This small molecule binds to this protein.
Small molecule (SMILES): CC1(CN)CCN(c2ncc(Sc3cccnc3C(F)(F)F)c(=O)[nH]2)CC1

Binding-site contacts:
Ligand atom C3 contacts residue THR254 of chain 1.B at 3.5 Å.
Ligand atom N2 contacts residue THR254 of chain 1.B at 3.6 Å.
Ligand atom F1 contacts residue GLN258 of chain 1.B at 3.4 Å.
Ligand atom O1 contacts residue ARG112 of chain 1.B at 3.3 Å.
Ligand atom C11 contacts residue GLU250 of chain 1.B at 3.8 Å.
Ligand atom C7 contacts residue PHE114 of chain 1.B at 3.6 Å (hydrophobic).
Ligand atom N2 contacts residue THR220 of chain 1.B at 3.6 Å.
Ligand atom C6 contacts residue THR254 of chain 1.B at 3.8 Å.
Ligand atom F2 contacts residue GLN496 of chain 1.B at 3.1 Å.
Ligand atom C15 contacts residue LYS493 of chain 1.B at 3.4 Å.
Ligand atom C8 contacts residue ARG112 of chain 1.B at 3.5 Å.
Ligand atom C1 contacts residue ARG112 of chain 1.B at 3.9 Å.
Ligand atom F3 contacts residue LEU255 of chain 1.B at 3.4 Å.
Ligand atom C9 contacts residue THR219 of chain 1.B at 3.4 Å.
Ligand atom N4 contacts residue SER110 of chain 1.B at 3.8 Å.
Ligand atom C4 contacts residue THR220 of chain 1.B at 3.6 Å.
Ligand atom C14 contacts residue ASP490 of chain 1.B at 3.6 Å.
Ligand atom F1 contacts residue ARG112 of chain 1.B at 3.2 Å.
Ligand atom C14 contacts residue THR220 of chain 1.B at 3.3 Å.
Ligand atom N4 contacts residue GLU111 of chain 1.B at 2.8 Å (salt-bridge).
Ligand atom C14 contacts residue ASN218 of chain 1.B at 3.9 Å.
Ligand atom C3 contacts residue GLU251 of chain 1.B at 3.7 Å.
Ligand atom C8 contacts residue GLU111 of chain 1.B at 3.7 Å.
Ligand atom C8 contacts residue PHE114 of chain 1.B at 3.4 Å (hydrophobic).
Ligand atom C13 contacts residue THR220 of chain 1.B at 3.4 Å.
Ligand atom N4 contacts residue PHE114 of chain 1.B at 3.7 Å.
Ligand atom N4 contacts residue THR109 of chain 1.B at 2.7 Å (h-bond).
Ligand atom C12 contacts residue PRO492 of chain 1.B at 3.9 Å (hydrophobic).
Ligand atom N2 contacts residue GLU251 of chain 1.B at 3.5 Å.
Ligand atom C10 contacts residue PHE114 of chain 1.B at 3.5 Å (hydrophobic).
Ligand atom N4 contacts residue THR254 of chain 1.B at 2.8 Å (h-bond).
Ligand atom N5 contacts residue LYS493 of chain 1.B at 3.8 Å.
Ligand atom C9 contacts residue HIS115 of chain 1.B at 3.8 Å.
Ligand atom F3 contacts residue GLN258 of chain 1.B at 3.5 Å.
Ligand atom C11 contacts residue THR254 of chain 1.B at 3.6 Å.
Ligand atom C2 contacts residue THR254 of chain 1.B at 3.7 Å.
Ligand atom C11 contacts residue THR109 of chain 1.B at 3.3 Å.
Ligand atom C9 contacts residue ARG112 of chain 1.B at 3.6 Å.
Ligand atom C11 contacts residue PHE114 of chain 1.B at 3.3 Å (hydrophobic).
Ligand atom C13 contacts residue PRO492 of chain 1.B at 3.5 Å (hydrophobic).

Sequence of chain 1.B:
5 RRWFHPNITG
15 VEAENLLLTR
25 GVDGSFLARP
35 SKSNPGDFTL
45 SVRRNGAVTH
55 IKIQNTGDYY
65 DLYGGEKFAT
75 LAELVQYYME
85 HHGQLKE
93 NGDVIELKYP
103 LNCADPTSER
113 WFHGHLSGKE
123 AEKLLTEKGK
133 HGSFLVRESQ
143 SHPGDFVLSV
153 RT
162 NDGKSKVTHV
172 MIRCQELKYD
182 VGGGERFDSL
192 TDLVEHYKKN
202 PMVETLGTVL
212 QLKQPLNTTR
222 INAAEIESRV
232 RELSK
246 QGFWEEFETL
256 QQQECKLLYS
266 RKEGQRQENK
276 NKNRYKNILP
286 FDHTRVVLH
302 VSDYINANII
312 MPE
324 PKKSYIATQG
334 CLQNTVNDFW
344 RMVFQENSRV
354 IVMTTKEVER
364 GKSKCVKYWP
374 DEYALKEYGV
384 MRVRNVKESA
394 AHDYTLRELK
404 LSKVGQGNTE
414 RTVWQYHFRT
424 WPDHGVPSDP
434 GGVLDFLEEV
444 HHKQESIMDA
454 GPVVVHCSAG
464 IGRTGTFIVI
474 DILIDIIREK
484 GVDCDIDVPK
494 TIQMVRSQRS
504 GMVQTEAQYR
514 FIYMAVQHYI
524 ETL